Binding-site contacts:
Ligand atom O9' contacts residue MET350 of chain 1.D at 4.3 Å.
Ligand atom C5' contacts residue VAL342 of chain 1.D at 4.5 Å (hydrophobic).
Ligand atom C7 contacts residue VAL342 of chain 1.D at 4.1 Å (hydrophobic).
Ligand atom C9 contacts residue GLN346 of chain 1.D at 4.0 Å.
Ligand atom O3 contacts residue HIS65 of chain 1.D at 3.6 Å (h-bond).
Ligand atom C2' contacts residue VAL342 of chain 1.D at 4.2 Å (hydrophobic).
Ligand atom C16 contacts residue ASN503 of chain 1.D at 3.5 Å.
Ligand atom C7 contacts residue HIS65 of chain 1.D at 3.2 Å.
Ligand atom C6 contacts residue HIS65 of chain 1.D at 3.8 Å.
Ligand atom O8' contacts residue GLN346 of chain 1.D at 4.0 Å.
Ligand atom C8 contacts residue GLN346 of chain 1.D at 3.3 Å.
Ligand atom C4' contacts residue VAL342 of chain 1.D at 4.4 Å (hydrophobic).
Ligand atom C8 contacts residue VAL342 of chain 1.D at 3.9 Å (hydrophobic).
Ligand atom C3' contacts residue VAL342 of chain 1.D at 4.0 Å (hydrophobic).
Ligand atom C8 contacts residue HIS65 of chain 1.D at 4.3 Å.
Ligand atom C16 contacts residue ARG506 of chain 1.D at 4.4 Å.
Ligand atom C19 contacts residue PHE527 of chain 1.D at 4.1 Å (hydrophobic).
Ligand atom O9' contacts residue GLN346 of chain 1.D at 3.1 Å.
Ligand atom C1' contacts residue VAL342 of chain 1.D at 4.0 Å (hydrophobic).
Ligand atom C6 contacts residue GLN346 of chain 1.D at 4.3 Å.
Ligand atom C17 contacts residue PHE527 of chain 1.D at 4.3 Å (hydrophobic).
Ligand atom O3 contacts residue ASN66 of chain 1.D at 3.3 Å.
Ligand atom C6' contacts residue VAL342 of chain 1.D at 4.1 Å (hydrophobic).
Ligand atom C3' contacts residue PRO345 of chain 1.D at 3.6 Å (hydrophobic).
Ligand atom C16 contacts residue LEU505 of chain 1.D at 3.7 Å (hydrophobic).
Ligand atom C2' contacts residue PRO345 of chain 1.D at 3.8 Å (hydrophobic).
Ligand atom C14 contacts residue VAL342 of chain 1.D at 4.3 Å (hydrophobic).
Ligand atom C17 contacts residue LEU505 of chain 1.D at 3.9 Å (hydrophobic).
Ligand atom C6 contacts residue ASN66 of chain 1.D at 4.5 Å.
Ligand atom C9' contacts residue GLN346 of chain 1.D at 3.9 Å.
Ligand atom C7 contacts residue GLN346 of chain 1.D at 3.4 Å.
Ligand atom O9' contacts residue PRO345 of chain 1.D at 4.2 Å.
Ligand atom C3' contacts residue GLN346 of chain 1.D at 4.1 Å.
Ligand atom C4' contacts residue GLN346 of chain 1.D at 4.5 Å.

The small molecule below binds the protein below.
Small molecule (SMILES): CC(=O)NCCCCCCNC(=O)c1ccc2c(c1)C1(OC2=O)c2ccc(O)cc2Oc2cc(O)ccc21

Sequence of chain 1.D:
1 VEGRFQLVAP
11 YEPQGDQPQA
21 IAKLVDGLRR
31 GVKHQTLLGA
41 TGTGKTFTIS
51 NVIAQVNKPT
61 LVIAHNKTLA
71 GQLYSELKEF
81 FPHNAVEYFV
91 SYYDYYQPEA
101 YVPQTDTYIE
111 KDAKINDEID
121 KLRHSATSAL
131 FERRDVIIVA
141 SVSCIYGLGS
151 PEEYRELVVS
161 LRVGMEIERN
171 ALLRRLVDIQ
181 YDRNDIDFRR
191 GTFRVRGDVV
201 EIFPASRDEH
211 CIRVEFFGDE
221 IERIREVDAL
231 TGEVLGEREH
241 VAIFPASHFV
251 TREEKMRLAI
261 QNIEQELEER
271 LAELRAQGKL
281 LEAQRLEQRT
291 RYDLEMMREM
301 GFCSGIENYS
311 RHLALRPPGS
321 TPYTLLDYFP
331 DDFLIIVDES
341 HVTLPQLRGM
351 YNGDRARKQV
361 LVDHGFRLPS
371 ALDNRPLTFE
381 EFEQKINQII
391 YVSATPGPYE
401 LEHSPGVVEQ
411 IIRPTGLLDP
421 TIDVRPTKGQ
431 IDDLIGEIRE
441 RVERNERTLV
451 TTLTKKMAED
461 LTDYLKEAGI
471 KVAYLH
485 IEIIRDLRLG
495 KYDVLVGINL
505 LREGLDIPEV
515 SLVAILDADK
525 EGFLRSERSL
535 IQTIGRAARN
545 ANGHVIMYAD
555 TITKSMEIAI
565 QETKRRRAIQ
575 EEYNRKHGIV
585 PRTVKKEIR